Binding-site contacts:
Ligand atom N contacts residue ARG35 of chain 46.B at 4.0 Å.
Ligand atom CD1 contacts residue ARG29 of chain 46.B at 3.5 Å.
Ligand atom CD contacts residue ARG36 of chain 46.B at 3.7 Å.
Ligand atom C contacts residue ASP243 of chain 46.B at 3.5 Å.
Ligand atom CA contacts residue ASP243 of chain 46.B at 3.6 Å.
Ligand atom CA contacts residue ASP243 of chain 46.B at 3.5 Å.
Ligand atom CD1 contacts residue ARG36 of chain 46.B at 3.6 Å.
Ligand atom O contacts residue ILE25 of chain 46.B at 3.8 Å.
Ligand atom CB contacts residue ARG36 of chain 46.B at 3.4 Å.
Ligand atom C contacts residue GLU39 of chain 46.B at 3.6 Å.
Ligand atom N contacts residue PRO43 of chain 46.B at 4.0 Å.
Ligand atom C contacts residue ARG29 of chain 46.B at 3.9 Å.
Ligand atom CG2 contacts residue PRO43 of chain 46.B at 3.8 Å (hydrophobic).
Ligand atom CA contacts residue ARG29 of chain 46.B at 4.1 Å.
Ligand atom CD1 contacts residue LEU40 of chain 46.B at 3.6 Å (hydrophobic).
Ligand atom O contacts residue GLU39 of chain 46.B at 3.0 Å (salt-bridge).
Ligand atom O contacts residue PRO43 of chain 46.B at 3.8 Å.
Ligand atom CG2 contacts residue ARG36 of chain 46.B at 4.1 Å.
Ligand atom O contacts residue ARG35 of chain 46.B at 2.7 Å (salt-bridge).
Ligand atom OE1 contacts residue PHE37 of chain 46.B at 3.7 Å.
Ligand atom CG1 contacts residue ARG36 of chain 46.B at 4.0 Å.
Ligand atom N contacts residue ASP243 of chain 46.B at 2.6 Å (salt-bridge).
Ligand atom NE2 contacts residue GLU39 of chain 46.B at 2.9 Å (salt-bridge).
Ligand atom O contacts residue ARG35 of chain 46.B at 4.0 Å.
Ligand atom N contacts residue ARG29 of chain 46.B at 4.2 Å.
Ligand atom CD contacts residue GLU39 of chain 46.B at 3.2 Å.
Ligand atom C contacts residue ARG35 of chain 46.B at 3.9 Å.
Ligand atom CD2 contacts residue LEU40 of chain 46.B at 4.1 Å (hydrophobic).
Ligand atom CB contacts residue ASP243 of chain 46.B at 4.0 Å.
Ligand atom C contacts residue ASP243 of chain 46.B at 3.8 Å.
Ligand atom OE1 contacts residue GLU39 of chain 46.B at 3.1 Å (salt-bridge).
Ligand atom OE1 contacts residue ARG36 of chain 46.B at 2.9 Å (salt-bridge).
Ligand atom CA contacts residue ARG29 of chain 46.B at 3.8 Å.
Ligand atom N contacts residue ASP243 of chain 46.B at 3.2 Å (salt-bridge).
Ligand atom CG2 contacts residue ARG35 of chain 46.B at 3.4 Å.
Ligand atom O contacts residue ASP243 of chain 46.B at 4.1 Å.
Ligand atom CD1 contacts residue ARG35 of chain 46.B at 4.0 Å.
Ligand atom O contacts residue ARG29 of chain 46.B at 3.2 Å (salt-bridge).
Ligand atom CG contacts residue ARG36 of chain 46.B at 3.8 Å.
Ligand atom CG1 contacts residue ASP243 of chain 46.B at 3.2 Å.

Sequence of chain 46.B:
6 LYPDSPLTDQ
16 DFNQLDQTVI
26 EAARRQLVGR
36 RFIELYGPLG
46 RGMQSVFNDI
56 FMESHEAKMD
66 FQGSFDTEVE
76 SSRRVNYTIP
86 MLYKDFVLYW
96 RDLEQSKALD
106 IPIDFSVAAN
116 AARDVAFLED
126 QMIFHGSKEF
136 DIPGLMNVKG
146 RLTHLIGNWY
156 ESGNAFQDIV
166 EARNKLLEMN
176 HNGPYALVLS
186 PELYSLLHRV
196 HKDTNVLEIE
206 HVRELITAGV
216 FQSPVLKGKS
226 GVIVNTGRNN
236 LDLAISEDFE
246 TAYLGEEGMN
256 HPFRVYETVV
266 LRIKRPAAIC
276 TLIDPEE

This small molecule binds to this protein.
Small molecule (SMILES): CC[C@H](C)[C@H](NC(=O)[C@H](CC(C)C)NC(=O)[C@H](CO)NC(=O)CNC(=O)[C@@H](NC(=O)[C@@H](N)[C@@H](C)O)C(C)C)C(=O)N[C@H](C=O)CCC(N)=O